A protein and the small-molecule ligand that binds it are described below.
Small molecule (SMILES): CCCCCCCN(CCc1ccc(O[C@](C)(CC)C(=O)O)cc1)c1nc2ccccc2o1

Binding-site contacts:
Ligand atom CAQ contacts residue ILE136 of chain 1.A at 3.7 Å (hydrophobic).
Ligand atom CAB contacts residue LEU275 of chain 1.A at 3.2 Å (hydrophobic).
Ligand atom CBA contacts residue SER99 of chain 1.A at 3.6 Å.
Ligand atom CBB contacts residue SER99 of chain 1.A at 3.7 Å.
Ligand atom OAY contacts residue CYS95 of chain 1.A at 3.6 Å.
Ligand atom CAL contacts residue LEU150 of chain 1.A at 3.7 Å (hydrophobic).
Ligand atom CAI contacts residue SER99 of chain 1.A at 2.9 Å.
Ligand atom CAL contacts residue VAL149 of chain 1.A at 3.3 Å (hydrophobic).
Ligand atom OAE contacts residue HIS259 of chain 1.A at 2.6 Å (h-bond).
Ligand atom CAZ contacts residue HIS133 of chain 1.A at 3.1 Å.
Ligand atom OAX contacts residue HIS259 of chain 1.A at 2.8 Å (h-bond).
Ligand atom CAA contacts residue PHE36 of chain 1.A at 3.3 Å (hydrophobic).
Ligand atom CAQ contacts residue ALA102 of chain 1.A at 3.7 Å (hydrophobic).
Ligand atom CAC contacts residue LEU279 of chain 1.A at 3.5 Å (hydrophobic).
Ligand atom CAL contacts residue ILE151 of chain 1.A at 3.1 Å (hydrophobic).
Ligand atom CBB contacts residue HIS259 of chain 1.A at 3.6 Å.
Ligand atom CAC contacts residue SER99 of chain 1.A at 3.3 Å.
Ligand atom CAZ contacts residue TYR283 of chain 1.A at 3.5 Å (hydrophobic).
Ligand atom OAE contacts residue TYR283 of chain 1.A at 2.4 Å (h-bond).
Ligand atom CAF contacts residue ILE151 of chain 1.A at 3.2 Å (hydrophobic).
Ligand atom CAC contacts residue GLN96 of chain 1.A at 3.6 Å.
Ligand atom CAO contacts residue LEU263 of chain 1.A at 3.5 Å (hydrophobic).
Ligand atom CAN contacts residue ILE106 of chain 1.A at 3.7 Å (hydrophobic).
Ligand atom CAA contacts residue MET139 of chain 1.A at 2.7 Å (hydrophobic).
Ligand atom OAD contacts residue LEU279 of chain 1.A at 3.5 Å.
Ligand atom OAD contacts residue SER99 of chain 1.A at 3.7 Å.
Ligand atom CAN contacts residue ALA102 of chain 1.A at 3.2 Å (hydrophobic).
Ligand atom CAZ contacts residue HIS259 of chain 1.A at 3.4 Å.
Ligand atom OAE contacts residue HIS133 of chain 1.A at 3.0 Å (h-bond).
Ligand atom CAK contacts residue SER99 of chain 1.A at 2.9 Å.
Ligand atom OAD contacts residue HIS133 of chain 1.A at 2.6 Å (h-bond).
Ligand atom CAA contacts residue ILE106 of chain 1.A at 3.6 Å (hydrophobic).
Ligand atom CAM contacts residue CYS95 of chain 1.A at 3.1 Å (hydrophobic).
Ligand atom CAP contacts residue ALA102 of chain 1.A at 3.6 Å (hydrophobic).
Ligand atom CAO contacts residue HIS259 of chain 1.A at 3.3 Å.
Ligand atom CBG contacts residue HIS259 of chain 1.A at 3.3 Å.
Ligand atom CAB contacts residue LEU263 of chain 1.A at 3.4 Å (hydrophobic).
Ligand atom CAF contacts residue VAL149 of chain 1.A at 3.2 Å (hydrophobic).
Ligand atom CBE contacts residue CYS95 of chain 1.A at 3.6 Å (hydrophobic).
Ligand atom CAU contacts residue ARG98 of chain 1.A at 3.7 Å.

Sequence of chain 1.A:
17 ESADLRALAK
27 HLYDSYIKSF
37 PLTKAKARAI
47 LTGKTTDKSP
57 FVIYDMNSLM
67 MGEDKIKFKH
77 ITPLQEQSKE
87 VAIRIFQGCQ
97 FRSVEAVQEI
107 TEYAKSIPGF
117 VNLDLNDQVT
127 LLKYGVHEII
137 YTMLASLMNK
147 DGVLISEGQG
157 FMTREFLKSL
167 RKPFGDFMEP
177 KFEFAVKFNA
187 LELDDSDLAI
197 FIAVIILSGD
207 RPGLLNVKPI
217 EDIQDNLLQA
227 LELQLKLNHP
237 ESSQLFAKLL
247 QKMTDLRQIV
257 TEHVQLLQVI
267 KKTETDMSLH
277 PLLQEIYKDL